Binding-site contacts:
Ligand atom O6 contacts residue LYS20 of chain 1.B at 3.1 Å.
Ligand atom C3 contacts residue ASN15 of chain 1.A at 4.0 Å.
Ligand atom C1 contacts residue ASN15 of chain 1.A at 1.5 Å.
Ligand atom N2 contacts residue ASN15 of chain 1.A at 3.1 Å (h-bond).
Ligand atom C4 contacts residue ASN15 of chain 1.A at 4.3 Å.
Ligand atom C6 contacts residue LEU12 of chain 1.B at 4.3 Å (hydrophobic).
Ligand atom O7 contacts residue ASN15 of chain 1.A at 4.3 Å.
Ligand atom N2 contacts residue LEU13 of chain 1.A at 4.4 Å.
Ligand atom C7 contacts residue ASN15 of chain 1.A at 4.0 Å.
Ligand atom O5 contacts residue LYS20 of chain 1.B at 4.5 Å.
Ligand atom C6 contacts residue LYS20 of chain 1.B at 4.0 Å.
Ligand atom C5 contacts residue ASN15 of chain 1.A at 3.7 Å.
Ligand atom C8 contacts residue ASP12 of chain 1.A at 3.8 Å.
Ligand atom O5 contacts residue ASN15 of chain 1.A at 2.4 Å (h-bond).
Ligand atom C5 contacts residue LYS20 of chain 1.B at 4.2 Å.
Ligand atom O5 contacts residue LEU12 of chain 1.B at 4.2 Å.
Ligand atom C8 contacts residue LEU13 of chain 1.A at 4.4 Å (hydrophobic).
Ligand atom C2 contacts residue ASN15 of chain 1.A at 2.6 Å.
Ligand atom O6 contacts residue ASP21 of chain 1.B at 4.0 Å.
Ligand atom O6 contacts residue LEU12 of chain 1.B at 3.5 Å.

This small molecule binds to this protein.
Small molecule (SMILES): CC(=O)N[C@@H]1[C@@H](O)[C@H](O)[C@@H](CO)O[C@H]1O

Sequence of chain 1.A:
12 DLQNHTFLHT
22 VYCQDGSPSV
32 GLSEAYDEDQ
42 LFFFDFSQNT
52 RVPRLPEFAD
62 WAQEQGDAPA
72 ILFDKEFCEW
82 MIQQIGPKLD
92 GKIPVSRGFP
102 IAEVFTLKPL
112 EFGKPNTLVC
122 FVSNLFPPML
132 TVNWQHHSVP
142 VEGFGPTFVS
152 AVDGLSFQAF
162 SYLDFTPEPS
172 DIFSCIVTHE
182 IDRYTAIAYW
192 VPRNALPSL

Sequence of chain 1.B:
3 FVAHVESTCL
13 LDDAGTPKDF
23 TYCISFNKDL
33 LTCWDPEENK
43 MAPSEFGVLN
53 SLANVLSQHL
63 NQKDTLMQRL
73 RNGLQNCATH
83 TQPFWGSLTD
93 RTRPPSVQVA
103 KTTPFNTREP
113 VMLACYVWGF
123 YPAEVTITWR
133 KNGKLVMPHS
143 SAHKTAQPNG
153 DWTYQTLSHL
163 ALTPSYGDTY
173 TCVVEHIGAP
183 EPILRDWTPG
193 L